This small molecule binds to this protein.
Small molecule (SMILES): C[C@@H]1CN(Cc2ccc(F)cc2)[C@@H](C)CN1C(=O)c1cc2c(C(=O)C(=O)N(C)C)cn(C)c2cc1Cl

Binding-site contacts:
Ligand atom OAH contacts residue MET109 of chain 1.A at 3.0 Å (h-bond).
Ligand atom CAS contacts residue THR106 of chain 1.A at 3.8 Å.
Ligand atom CAX contacts residue THR106 of chain 1.A at 3.6 Å.
Ligand atom CAK contacts residue ALA51 of chain 1.A at 3.6 Å (hydrophobic).
Ligand atom FAI contacts residue LEU104 of chain 1.A at 3.3 Å.
Ligand atom CAY contacts residue ALA111 of chain 1.A at 3.7 Å (hydrophobic).
Ligand atom CAE contacts residue ASN115 of chain 1.A at 3.2 Å.
Ligand atom CAM contacts residue LYS53 of chain 1.A at 3.8 Å.
Ligand atom CAA contacts residue TYR35 of chain 1.A at 3.7 Å (hydrophobic).
Ligand atom CBE contacts residue TYR35 of chain 1.A at 3.5 Å (hydrophobic).
Ligand atom CLA contacts residue ALA157 of chain 1.A at 3.6 Å.
Ligand atom CAS contacts residue ALA51 of chain 1.A at 3.5 Å (hydrophobic).
Ligand atom CAO contacts residue ALA111 of chain 1.A at 3.6 Å (hydrophobic).
Ligand atom CAB contacts residue ILE84 of chain 1.A at 3.7 Å (hydrophobic).
Ligand atom NBG contacts residue VAL30 of chain 1.A at 3.6 Å.
Ligand atom CAK contacts residue LEU104 of chain 1.A at 3.6 Å (hydrophobic).
Ligand atom CAC contacts residue VAL30 of chain 1.A at 3.3 Å (hydrophobic).
Ligand atom CBD contacts residue TYR35 of chain 1.A at 3.5 Å (hydrophobic).
Ligand atom CAO contacts residue TYR35 of chain 1.A at 3.1 Å (hydrophobic).
Ligand atom OAH contacts residue GLY110 of chain 1.A at 2.9 Å (h-bond).
Ligand atom CAP contacts residue GLY110 of chain 1.A at 3.5 Å.
Ligand atom CBF contacts residue HIS107 of chain 1.A at 3.7 Å.
Ligand atom CAW contacts residue GLY110 of chain 1.A at 3.7 Å.
Ligand atom CBA contacts residue GLY110 of chain 1.A at 3.8 Å.
Ligand atom OAF contacts residue GLY110 of chain 1.A at 3.5 Å.
Ligand atom CAU contacts residue GLY110 of chain 1.A at 3.6 Å.
Ligand atom CAO contacts residue ASP112 of chain 1.A at 3.8 Å.
Ligand atom NBJ contacts residue ASN115 of chain 1.A at 3.8 Å.
Ligand atom CAK contacts residue THR106 of chain 1.A at 3.6 Å.
Ligand atom CBC contacts residue GLY110 of chain 1.A at 3.6 Å.
Ligand atom FAI contacts residue LEU75 of chain 1.A at 3.6 Å.
Ligand atom CBB contacts residue GLY110 of chain 1.A at 3.5 Å.
Ligand atom NBJ contacts residue TYR35 of chain 1.A at 3.7 Å.
Ligand atom CLA contacts residue LEU167 of chain 1.A at 3.8 Å.
Ligand atom CAK contacts residue LYS53 of chain 1.A at 3.8 Å.
Ligand atom OAH contacts residue LEU108 of chain 1.A at 3.8 Å.
Ligand atom CAE contacts residue TYR35 of chain 1.A at 3.4 Å (hydrophobic).
Ligand atom CLA contacts residue ALA111 of chain 1.A at 3.7 Å.
Ligand atom FAI contacts residue LEU86 of chain 1.A at 3.7 Å.
Ligand atom CAM contacts residue THR106 of chain 1.A at 3.8 Å.

Sequence of chain 1.A:
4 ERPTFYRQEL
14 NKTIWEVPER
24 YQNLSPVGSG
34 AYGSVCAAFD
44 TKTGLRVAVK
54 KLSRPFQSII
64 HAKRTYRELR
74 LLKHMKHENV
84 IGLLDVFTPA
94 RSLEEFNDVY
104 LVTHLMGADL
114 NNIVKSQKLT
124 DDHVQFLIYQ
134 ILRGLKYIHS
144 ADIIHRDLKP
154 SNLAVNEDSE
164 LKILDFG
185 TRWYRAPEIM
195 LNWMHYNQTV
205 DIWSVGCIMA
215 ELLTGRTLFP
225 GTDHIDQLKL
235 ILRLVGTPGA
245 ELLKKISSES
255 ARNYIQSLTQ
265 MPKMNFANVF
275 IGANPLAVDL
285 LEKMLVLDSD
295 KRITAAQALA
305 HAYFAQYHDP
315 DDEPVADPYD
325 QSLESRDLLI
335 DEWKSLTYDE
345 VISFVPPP